Sequence of chain 3.F:
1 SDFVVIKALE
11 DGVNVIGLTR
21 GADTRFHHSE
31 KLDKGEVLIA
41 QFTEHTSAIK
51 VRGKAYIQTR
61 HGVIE

The protein below binds the small molecule below.
Small molecule (SMILES): N[C@@H](Cc1c[nH]c2ccccc12)C(=O)O

Binding-site contacts:
Ligand atom C contacts residue GLY21 of chain 3.F at 3.4 Å.
Ligand atom C contacts residue THR43 of chain 2.D at 3.5 Å.
Ligand atom NE1 contacts residue GLN41 of chain 2.D at 2.9 Å (h-bond).
Ligand atom CD1 contacts residue THR43 of chain 2.D at 3.9 Å.
Ligand atom CE3 contacts residue HIS28 of chain 2.D at 4.0 Å.
Ligand atom NE1 contacts residue ALA40 of chain 2.D at 3.9 Å.
Ligand atom CA contacts residue GLY21 of chain 3.F at 3.5 Å.
Ligand atom CD2 contacts residue THR46 of chain 2.D at 4.0 Å.
Ligand atom CZ2 contacts residue ILE49 of chain 2.D at 3.9 Å (hydrophobic).
Ligand atom CH2 contacts residue GLY17 of chain 2.D at 3.5 Å.
Ligand atom OXT contacts residue GLY21 of chain 3.F at 3.9 Å.
Ligand atom O contacts residue GLY21 of chain 3.F at 3.0 Å (h-bond).
Ligand atom O contacts residue ARG20 of chain 3.F at 3.5 Å.
Ligand atom CE2 contacts residue GLN41 of chain 2.D at 3.9 Å.
Ligand atom C contacts residue SER47 of chain 3.F at 3.5 Å.
Ligand atom OXT contacts residue HIS45 of chain 2.D at 3.8 Å.
Ligand atom OXT contacts residue THR43 of chain 2.D at 2.6 Å (h-bond).
Ligand atom CD1 contacts residue GLN41 of chain 2.D at 3.6 Å.
Ligand atom N contacts residue ARG20 of chain 3.F at 4.0 Å.
Ligand atom CA contacts residue THR19 of chain 3.F at 3.7 Å.
Ligand atom CA contacts residue THR24 of chain 3.F at 3.2 Å.
Ligand atom CZ2 contacts residue ALA40 of chain 2.D at 3.9 Å (hydrophobic).
Ligand atom C contacts residue THR46 of chain 2.D at 3.9 Å.
Ligand atom N contacts residue THR19 of chain 3.F at 2.8 Å (h-bond).
Ligand atom O contacts residue SER47 of chain 3.F at 2.9 Å (h-bond).
Ligand atom O contacts residue THR19 of chain 3.F at 4.0 Å.
Ligand atom CZ2 contacts residue THR46 of chain 2.D at 3.9 Å.
Ligand atom O contacts residue THR43 of chain 2.D at 3.6 Å.
Ligand atom N contacts residue THR24 of chain 3.F at 2.8 Å (h-bond).
Ligand atom CB contacts residue SER47 of chain 3.F at 3.4 Å.
Ligand atom OXT contacts residue THR46 of chain 2.D at 2.8 Å (h-bond).
Ligand atom CZ3 contacts residue HIS28 of chain 2.D at 4.0 Å.
Ligand atom CD1 contacts residue SER47 of chain 3.F at 3.5 Å.
Ligand atom CB contacts residue THR19 of chain 3.F at 3.7 Å.
Ligand atom N contacts residue GLY21 of chain 3.F at 2.7 Å (h-bond).
Ligand atom CB contacts residue THR24 of chain 3.F at 3.6 Å.
Ligand atom CA contacts residue SER47 of chain 3.F at 3.9 Å.
Ligand atom CG contacts residue SER47 of chain 3.F at 3.8 Å.
Ligand atom CZ3 contacts residue GLY17 of chain 2.D at 3.7 Å.
Ligand atom N contacts residue ASP23 of chain 3.F at 3.2 Å (salt-bridge).

Sequence of chain 2.D:
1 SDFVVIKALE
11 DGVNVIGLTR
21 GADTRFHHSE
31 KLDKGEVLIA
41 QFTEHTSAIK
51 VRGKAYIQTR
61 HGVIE